A small-molecule ligand and the protein it binds are described below.
Small molecule (SMILES): O=C(C1CCN(c2ccncc2)CC1)N1CCN(S(=O)(=O)c2ccc3cc(Cl)ccc3c2)CC1

Sequence of chain 1.A:
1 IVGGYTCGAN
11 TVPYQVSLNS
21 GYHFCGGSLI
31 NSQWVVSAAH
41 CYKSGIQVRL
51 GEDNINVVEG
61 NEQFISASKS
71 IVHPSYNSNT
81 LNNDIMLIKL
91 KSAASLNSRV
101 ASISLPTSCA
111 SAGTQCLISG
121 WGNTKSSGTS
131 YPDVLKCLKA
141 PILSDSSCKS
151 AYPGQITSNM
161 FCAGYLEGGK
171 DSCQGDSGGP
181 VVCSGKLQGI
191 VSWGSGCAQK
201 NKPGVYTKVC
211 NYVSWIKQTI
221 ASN

Binding-site contacts:
Ligand atom C8 contacts residue GLY194 of chain 1.A at 3.2 Å.
Ligand atom N7 contacts residue GLY194 of chain 1.A at 3.7 Å.
Ligand atom C6 contacts residue SER177 of chain 1.A at 3.9 Å.
Ligand atom C29 contacts residue GLN174 of chain 1.A at 3.9 Å.
Ligand atom C30 contacts residue TYR131 of chain 1.A at 3.6 Å (hydrophobic).
Ligand atom C12 contacts residue SO41 of chain 1.C at 3.9 Å.
Ligand atom C4 contacts residue TRP193 of chain 1.A at 4.0 Å (hydrophobic).
Ligand atom C2 contacts residue TRP193 of chain 1.A at 3.6 Å (hydrophobic).
Ligand atom C3 contacts residue GLY196 of chain 1.A at 3.2 Å.
Ligand atom N1 contacts residue SER172 of chain 1.A at 2.8 Å (h-bond).
Ligand atom C9 contacts residue GLY196 of chain 1.A at 3.8 Å.
Ligand atom C27 contacts residue GLN174 of chain 1.A at 3.6 Å.
Ligand atom C29 contacts residue TYR131 of chain 1.A at 3.9 Å (hydrophobic).
Ligand atom C28 contacts residue GLN174 of chain 1.A at 3.5 Å.
Ligand atom C13 contacts residue GLN174 of chain 1.A at 4.0 Å.
Ligand atom C5 contacts residue SER177 of chain 1.A at 3.8 Å.
Ligand atom C3 contacts residue TRP193 of chain 1.A at 3.9 Å (hydrophobic).
Ligand atom N1 contacts residue VAL191 of chain 1.A at 3.9 Å.
Ligand atom C3 contacts residue GLY194 of chain 1.A at 3.7 Å.
Ligand atom C2 contacts residue GLY196 of chain 1.A at 3.9 Å.
Ligand atom C5 contacts residue CYS173 of chain 1.A at 3.8 Å (hydrophobic).
Ligand atom C4 contacts residue GLY194 of chain 1.A at 3.9 Å.
Ligand atom C34 contacts residue GLN174 of chain 1.A at 3.8 Å.
Ligand atom C26 contacts residue GLN174 of chain 1.A at 4.1 Å.
Ligand atom C11 contacts residue SO41 of chain 1.C at 3.7 Å.
Ligand atom C6 contacts residue TRP193 of chain 1.A at 4.0 Å (hydrophobic).
Ligand atom C2 contacts residue SER172 of chain 1.A at 3.5 Å.
Ligand atom C6 contacts residue CYS173 of chain 1.A at 3.7 Å (hydrophobic).
Ligand atom C9 contacts residue CYS197 of chain 1.A at 3.9 Å (hydrophobic).
Ligand atom C6 contacts residue SER172 of chain 1.A at 3.8 Å.
Ligand atom C2 contacts residue ASP171 of chain 1.A at 3.9 Å.
Ligand atom N1 contacts residue TRP193 of chain 1.A at 3.6 Å (h-bond).
Ligand atom C6 contacts residue VAL191 of chain 1.A at 3.5 Å (hydrophobic).
Ligand atom C31 contacts residue TYR131 of chain 1.A at 3.9 Å (hydrophobic).
Ligand atom C8 contacts residue GLY196 of chain 1.A at 3.5 Å.
Ligand atom N1 contacts residue CYS173 of chain 1.A at 3.8 Å.
Ligand atom C11 contacts residue GLN174 of chain 1.A at 3.5 Å.
Ligand atom C2 contacts residue GLY194 of chain 1.A at 4.0 Å.
Ligand atom C5 contacts residue TRP193 of chain 1.A at 4.0 Å (hydrophobic).
Ligand atom O23 contacts residue GLN174 of chain 1.A at 3.6 Å.